Sequence of chain 1.C:
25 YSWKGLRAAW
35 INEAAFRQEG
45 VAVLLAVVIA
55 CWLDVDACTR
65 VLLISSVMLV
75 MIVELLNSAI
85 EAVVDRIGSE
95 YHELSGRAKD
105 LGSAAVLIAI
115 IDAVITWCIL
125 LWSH

The protein below binds the small molecule below.
Small molecule (SMILES): Nc1ncnc2c1ncn2[C@@H]1O[C@H](CO[P](=O)(O)O[P](=O)(O)CP(=O)(O)O)[C@@H](O)[C@H]1O

Sequence of chain 1.B:
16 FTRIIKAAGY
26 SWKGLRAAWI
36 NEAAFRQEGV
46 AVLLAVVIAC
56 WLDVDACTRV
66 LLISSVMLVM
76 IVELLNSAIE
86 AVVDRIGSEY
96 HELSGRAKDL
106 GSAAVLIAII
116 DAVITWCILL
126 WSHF

Binding-site contacts:
Ligand atom C4' contacts residue TYR25 of chain 1.B at 3.5 Å (hydrophobic).
Ligand atom N7 contacts residue LYS103 of chain 1.C at 2.9 Å (salt-bridge).
Ligand atom O2A contacts residue ZN1 of chain 1.G at 3.6 Å.
Ligand atom C3B contacts residue ZN1 of chain 1.F at 3.4 Å.
Ligand atom O2B contacts residue LYS21 of chain 1.B at 3.3 Å (salt-bridge).
Ligand atom PB contacts residue ZN1 of chain 1.G at 3.5 Å.
Ligand atom N1 contacts residue SER99 of chain 1.C at 3.5 Å.
Ligand atom N3 contacts residue GLY100 of chain 1.C at 3.3 Å.
Ligand atom N1 contacts residue TYR95 of chain 1.C at 3.6 Å.
Ligand atom N6 contacts residue GLU94 of chain 1.C at 3.2 Å (salt-bridge).
Ligand atom C3B contacts residue ARG18 of chain 1.B at 3.3 Å.
Ligand atom N1 contacts residue GLY100 of chain 1.C at 3.7 Å.
Ligand atom O1B contacts residue ZN1 of chain 1.G at 2.4 Å.
Ligand atom O3A contacts residue ZN1 of chain 1.G at 3.6 Å.
Ligand atom O1B contacts residue ZN1 of chain 1.F at 2.5 Å.
Ligand atom N3 contacts residue TYR95 of chain 1.C at 3.6 Å.
Ligand atom O3' contacts residue TYR25 of chain 1.B at 3.4 Å.
Ligand atom O1G contacts residue GLU37 of chain 1.C at 3.1 Å (salt-bridge).
Ligand atom PG contacts residue GLU37 of chain 1.C at 3.3 Å.
Ligand atom O1A contacts residue ZN1 of chain 1.G at 2.1 Å.
Ligand atom O1B contacts residue GLU85 of chain 1.C at 3.0 Å (salt-bridge).
Ligand atom O2G contacts residue ZN1 of chain 1.F at 2.0 Å.
Ligand atom O2G contacts residue GLU37 of chain 1.C at 2.5 Å (salt-bridge).
Ligand atom C2 contacts residue GLY100 of chain 1.C at 3.5 Å.
Ligand atom C8 contacts residue LYS103 of chain 1.C at 3.4 Å.
Ligand atom PA contacts residue LYS103 of chain 1.C at 3.7 Å.
Ligand atom N1 contacts residue HIS96 of chain 1.C at 3.5 Å (h-bond).
Ligand atom O1G contacts residue ZN1 of chain 1.F at 2.1 Å.
Ligand atom PA contacts residue ZN1 of chain 1.G at 3.2 Å.
Ligand atom O2' contacts residue ASP104 of chain 1.C at 3.0 Å (salt-bridge).
Ligand atom PB contacts residue ZN1 of chain 1.F at 3.3 Å.
Ligand atom O2A contacts residue LYS103 of chain 1.C at 3.0 Å (salt-bridge).
Ligand atom N6 contacts residue SER99 of chain 1.C at 3.7 Å.
Ligand atom O3G contacts residue ARG18 of chain 1.B at 3.2 Å (salt-bridge).
Ligand atom C2 contacts residue TYR95 of chain 1.C at 3.4 Å (hydrophobic).
Ligand atom O1G contacts residue GLU85 of chain 1.C at 3.5 Å (salt-bridge).
Ligand atom O3' contacts residue ASP104 of chain 1.C at 3.1 Å (salt-bridge).
Ligand atom PG contacts residue ZN1 of chain 1.F at 2.4 Å.
Ligand atom C2 contacts residue HIS96 of chain 1.C at 3.4 Å.
Ligand atom C5' contacts residue TYR25 of chain 1.B at 3.6 Å (hydrophobic).